Sequence of chain 1.B:
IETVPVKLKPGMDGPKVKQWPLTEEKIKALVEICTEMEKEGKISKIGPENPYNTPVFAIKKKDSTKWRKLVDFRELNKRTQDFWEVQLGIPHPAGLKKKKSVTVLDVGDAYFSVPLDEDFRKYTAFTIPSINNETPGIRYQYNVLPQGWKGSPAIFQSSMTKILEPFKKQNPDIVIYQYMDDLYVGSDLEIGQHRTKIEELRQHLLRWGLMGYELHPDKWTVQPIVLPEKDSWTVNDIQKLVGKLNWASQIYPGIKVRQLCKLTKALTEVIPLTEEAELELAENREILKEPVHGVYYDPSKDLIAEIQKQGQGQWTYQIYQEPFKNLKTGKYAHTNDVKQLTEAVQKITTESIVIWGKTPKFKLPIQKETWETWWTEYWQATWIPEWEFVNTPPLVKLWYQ

Sequence of chain 1.A:
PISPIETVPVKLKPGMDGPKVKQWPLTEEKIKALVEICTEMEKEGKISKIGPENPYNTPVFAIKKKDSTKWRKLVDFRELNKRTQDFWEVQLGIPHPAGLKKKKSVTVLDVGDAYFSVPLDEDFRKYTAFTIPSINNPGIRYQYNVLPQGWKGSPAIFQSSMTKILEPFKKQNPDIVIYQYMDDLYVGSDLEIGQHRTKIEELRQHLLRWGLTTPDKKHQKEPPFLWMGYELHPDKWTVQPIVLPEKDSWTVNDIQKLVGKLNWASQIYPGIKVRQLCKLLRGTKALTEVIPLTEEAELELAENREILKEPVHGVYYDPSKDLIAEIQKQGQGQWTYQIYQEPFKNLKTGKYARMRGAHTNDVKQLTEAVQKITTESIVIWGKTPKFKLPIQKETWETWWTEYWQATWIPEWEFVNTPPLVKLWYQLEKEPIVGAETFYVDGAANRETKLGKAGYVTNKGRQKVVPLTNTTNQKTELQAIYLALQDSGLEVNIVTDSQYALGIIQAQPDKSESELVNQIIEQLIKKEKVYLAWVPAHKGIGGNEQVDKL

The protein below binds the small molecule below.
Small molecule (SMILES): O=C1c2ccccc2C(=O)N1CCOC(=S)Nc1ccc(Br)cc1

Binding-site contacts:
Ligand atom C5 contacts residue LEU234 of chain 1.A at 3.7 Å (hydrophobic).
Ligand atom C8 contacts residue TYR181 of chain 1.A at 3.5 Å (hydrophobic).
Ligand atom C4 contacts residue TYR181 of chain 1.A at 3.8 Å (hydrophobic).
Ligand atom N1 contacts residue TYR181 of chain 1.A at 3.4 Å.
Ligand atom C4 contacts residue TRP229 of chain 1.A at 3.9 Å (hydrophobic).
Ligand atom O3 contacts residue VAL179 of chain 1.A at 4.0 Å.
Ligand atom N2 contacts residue LYS103 of chain 1.A at 3.6 Å.
Ligand atom C9 contacts residue TYR181 of chain 1.A at 3.9 Å (hydrophobic).
Ligand atom O2 contacts residue GLU138 of chain 1.B at 3.4 Å.
Ligand atom O2 contacts residue TYR181 of chain 1.A at 3.9 Å.
Ligand atom C17 contacts residue TYR318 of chain 1.A at 3.9 Å (hydrophobic).
Ligand atom C8 contacts residue LEU100 of chain 1.A at 3.5 Å (hydrophobic).
Ligand atom C7 contacts residue TYR181 of chain 1.A at 3.5 Å (hydrophobic).
Ligand atom C11 contacts residue LYS101 of chain 1.A at 3.2 Å.
Ligand atom S1 contacts residue LYS101 of chain 1.A at 3.3 Å (salt-bridge).
Ligand atom C2 contacts residue TYR181 of chain 1.A at 3.6 Å (hydrophobic).
Ligand atom C11 contacts residue LEU100 of chain 1.A at 3.9 Å (hydrophobic).
Ligand atom C6 contacts residue TYR188 of chain 1.A at 3.5 Å (hydrophobic).
Ligand atom S1 contacts residue LYS103 of chain 1.A at 3.8 Å.
Ligand atom C16 contacts residue PRO236 of chain 1.A at 3.9 Å (hydrophobic).
Ligand atom C16 contacts residue HIS235 of chain 1.A at 3.5 Å.
Ligand atom C16 contacts residue TYR318 of chain 1.A at 3.6 Å (hydrophobic).
Ligand atom C3 contacts residue TYR181 of chain 1.A at 3.5 Å (hydrophobic).
Ligand atom C1 contacts residue TYR181 of chain 1.A at 3.7 Å (hydrophobic).
Ligand atom O1 contacts residue TYR188 of chain 1.A at 3.5 Å.
Ligand atom C10 contacts residue LEU100 of chain 1.A at 3.9 Å (hydrophobic).
Ligand atom C12 contacts residue LYS101 of chain 1.A at 3.4 Å.
Ligand atom BR2 contacts residue HIS235 of chain 1.A at 3.7 Å.
Ligand atom BR2 contacts residue LEU234 of chain 1.A at 3.7 Å.
Ligand atom O2 contacts residue LEU100 of chain 1.A at 3.2 Å.
Ligand atom O3 contacts residue LEU100 of chain 1.A at 3.9 Å.
Ligand atom C12 contacts residue LYS103 of chain 1.A at 3.9 Å.
Ligand atom N2 contacts residue LYS101 of chain 1.A at 2.5 Å (salt-bridge).
Ligand atom C10 contacts residue VAL179 of chain 1.A at 3.9 Å (hydrophobic).
Ligand atom BR2 contacts residue PHE227 of chain 1.A at 3.9 Å.
Ligand atom N2 contacts residue LEU100 of chain 1.A at 3.7 Å.
Ligand atom C17 contacts residue LYS101 of chain 1.A at 3.5 Å.
Ligand atom C9 contacts residue VAL179 of chain 1.A at 3.8 Å (hydrophobic).
Ligand atom C1 contacts residue TYR188 of chain 1.A at 3.9 Å (hydrophobic).
Ligand atom C7 contacts residue TYR188 of chain 1.A at 3.9 Å (hydrophobic).